This protein binds this small molecule.
Small molecule (SMILES): O=C1C[C@@H](c2ccc(O)cc2)Oc2cc(O)cc(O)c21

Binding-site contacts:
Ligand atom C15 contacts residue PRO135 of chain 1.F at 4.1 Å (hydrophobic).
Ligand atom C8 contacts residue GLN104 of chain 1.F at 3.9 Å.
Ligand atom C14 contacts residue GLY133 of chain 1.F at 3.8 Å.
Ligand atom C13 contacts residue HIS257 of chain 1.F at 4.3 Å.
Ligand atom O2 contacts residue GLN104 of chain 1.F at 3.9 Å.
Ligand atom C11 contacts residue PRO135 of chain 1.F at 4.1 Å (hydrophobic).
Ligand atom C1 contacts residue PRO106 of chain 1.F at 4.4 Å (hydrophobic).
Ligand atom C4 contacts residue GLN104 of chain 1.F at 4.1 Å.
Ligand atom C2 contacts residue PRO106 of chain 1.F at 4.3 Å (hydrophobic).
Ligand atom C14 contacts residue ASN134 of chain 1.F at 4.3 Å.
Ligand atom C15 contacts residue GLY133 of chain 1.F at 3.6 Å.
Ligand atom C2 contacts residue ILE105 of chain 1.F at 4.2 Å (hydrophobic).
Ligand atom O1 contacts residue GLN104 of chain 1.F at 3.9 Å.
Ligand atom C9 contacts residue GLN104 of chain 1.F at 3.5 Å.
Ligand atom C10 contacts residue PRO135 of chain 1.F at 4.4 Å (hydrophobic).
Ligand atom C15 contacts residue ASN134 of chain 1.F at 4.0 Å.
Ligand atom C14 contacts residue HIS257 of chain 1.F at 3.7 Å.
Ligand atom C13 contacts residue PRO135 of chain 1.F at 4.0 Å (hydrophobic).
Ligand atom O5 contacts residue ILE105 of chain 1.F at 3.1 Å.
Ligand atom C12 contacts residue PRO135 of chain 1.F at 3.9 Å (hydrophobic).
Ligand atom O5 contacts residue LEU99 of chain 1.F at 4.1 Å.
Ligand atom C5 contacts residue GLN104 of chain 1.F at 3.6 Å.
Ligand atom O3 contacts residue PRO135 of chain 1.F at 4.2 Å.
Ligand atom C7 contacts residue GLN104 of chain 1.F at 3.7 Å.
Ligand atom C5 contacts residue ILE105 of chain 1.F at 4.2 Å (hydrophobic).
Ligand atom O3 contacts residue HIS257 of chain 1.F at 3.8 Å.
Ligand atom C3 contacts residue ILE105 of chain 1.F at 3.3 Å (hydrophobic).
Ligand atom C9 contacts residue ASN134 of chain 1.F at 4.1 Å.
Ligand atom O4 contacts residue PRO106 of chain 1.F at 4.3 Å.
Ligand atom C4 contacts residue ILE105 of chain 1.F at 3.2 Å (hydrophobic).
Ligand atom C6 contacts residue GLN104 of chain 1.F at 3.6 Å.
Ligand atom C14 contacts residue PRO135 of chain 1.F at 4.0 Å (hydrophobic).
Ligand atom C10 contacts residue ASN134 of chain 1.F at 4.2 Å.
Ligand atom C8 contacts residue ASN134 of chain 1.F at 4.2 Å.
Ligand atom C1 contacts residue GLN104 of chain 1.F at 4.2 Å.

Sequence of chain 1.F:
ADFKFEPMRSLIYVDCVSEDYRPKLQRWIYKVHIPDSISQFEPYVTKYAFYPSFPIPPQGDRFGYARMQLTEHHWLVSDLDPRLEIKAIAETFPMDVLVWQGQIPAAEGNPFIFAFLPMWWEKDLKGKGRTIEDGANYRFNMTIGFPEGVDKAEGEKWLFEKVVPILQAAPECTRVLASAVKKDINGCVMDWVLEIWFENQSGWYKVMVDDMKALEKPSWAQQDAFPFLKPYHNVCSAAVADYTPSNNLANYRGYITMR